Binding-site contacts:
Ligand atom C2 contacts residue ASN606 of chain 1.A at 2.5 Å.
Ligand atom C6 contacts residue LEU609 of chain 1.A at 4.4 Å (hydrophobic).
Ligand atom O7 contacts residue ASN606 of chain 1.A at 2.9 Å (h-bond).
Ligand atom C1 contacts residue LEU609 of chain 1.A at 4.2 Å (hydrophobic).
Ligand atom O6 contacts residue LEU609 of chain 1.A at 3.8 Å.
Ligand atom C7 contacts residue ASN606 of chain 1.A at 3.0 Å.
Ligand atom N2 contacts residue ASN606 of chain 1.A at 2.8 Å (h-bond).
Ligand atom O5 contacts residue ASN606 of chain 1.A at 2.4 Å (h-bond).
Ligand atom C5 contacts residue LEU609 of chain 1.A at 4.5 Å (hydrophobic).
Ligand atom O5 contacts residue LEU609 of chain 1.A at 3.6 Å.
Ligand atom C6 contacts residue ASN612 of chain 1.A at 4.4 Å.
Ligand atom C4 contacts residue ASN606 of chain 1.A at 4.3 Å.
Ligand atom C1 contacts residue ASN606 of chain 1.A at 1.5 Å.
Ligand atom C8 contacts residue ASN606 of chain 1.A at 4.2 Å.
Ligand atom C5 contacts residue ASN606 of chain 1.A at 3.7 Å.
Ligand atom C3 contacts residue ASN606 of chain 1.A at 3.8 Å.

This small molecule binds to this protein.
Small molecule (SMILES): CC(=O)N[C@@H]1[C@@H](O)[C@H](O)[C@@H](CO)O[C@H]1O

Sequence of chain 1.A:
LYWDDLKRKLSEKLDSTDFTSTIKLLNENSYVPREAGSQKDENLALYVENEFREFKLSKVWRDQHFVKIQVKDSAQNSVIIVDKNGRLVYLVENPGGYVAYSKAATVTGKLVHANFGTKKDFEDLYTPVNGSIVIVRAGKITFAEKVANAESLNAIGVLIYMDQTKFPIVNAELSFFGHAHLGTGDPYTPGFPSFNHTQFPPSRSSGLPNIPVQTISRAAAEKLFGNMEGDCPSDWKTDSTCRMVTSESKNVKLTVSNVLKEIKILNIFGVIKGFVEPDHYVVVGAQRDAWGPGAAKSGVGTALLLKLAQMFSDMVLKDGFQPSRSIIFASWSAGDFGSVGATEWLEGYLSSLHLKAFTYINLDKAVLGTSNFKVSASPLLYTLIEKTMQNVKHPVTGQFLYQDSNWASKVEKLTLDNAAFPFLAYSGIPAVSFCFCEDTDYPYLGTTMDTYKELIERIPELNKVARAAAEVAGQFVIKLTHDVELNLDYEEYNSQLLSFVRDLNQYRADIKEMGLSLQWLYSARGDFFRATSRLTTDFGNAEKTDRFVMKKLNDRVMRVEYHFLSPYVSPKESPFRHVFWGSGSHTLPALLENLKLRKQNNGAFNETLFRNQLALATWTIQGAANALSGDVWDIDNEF